The small molecule below binds the protein below.
Small molecule (SMILES): NC[C@H]1O[C@H](O[C@H]2[C@H](O)[C@@H](O[C@H]3O[C@H](CO)[C@@H](O)[C@H](N)[C@H]3O)[C@H](N)C[C@@H]2N)[C@H](N)[C@@H](O)[C@@H]1O

Sequence of chain 1.D:
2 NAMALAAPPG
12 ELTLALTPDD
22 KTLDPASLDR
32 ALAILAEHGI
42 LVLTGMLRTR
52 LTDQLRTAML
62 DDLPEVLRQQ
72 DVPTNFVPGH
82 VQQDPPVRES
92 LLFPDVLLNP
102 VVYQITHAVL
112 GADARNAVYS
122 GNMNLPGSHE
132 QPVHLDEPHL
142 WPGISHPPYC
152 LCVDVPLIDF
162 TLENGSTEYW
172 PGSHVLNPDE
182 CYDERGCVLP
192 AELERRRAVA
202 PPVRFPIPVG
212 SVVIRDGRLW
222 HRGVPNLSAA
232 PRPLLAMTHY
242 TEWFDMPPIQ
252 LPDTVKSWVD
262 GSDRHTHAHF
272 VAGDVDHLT

Binding-site contacts:
Ligand atom N1 contacts residue ARG216 of chain 1.D at 3.9 Å.
Ligand atom C8 contacts residue ASP137 of chain 1.D at 3.4 Å.
Ligand atom O8 contacts residue ALA237 of chain 1.D at 3.8 Å.
Ligand atom O15 contacts residue ARG186 of chain 1.D at 3.2 Å.
Ligand atom C4 contacts residue GLN83 of chain 1.D at 3.6 Å.
Ligand atom O10 contacts residue ASP137 of chain 1.D at 2.6 Å (salt-bridge).
Ligand atom O7 contacts residue ASN76 of chain 1.D at 3.2 Å (h-bond).
Ligand atom C3 contacts residue GLN83 of chain 1.D at 3.0 Å.
Ligand atom N3 contacts residue GLU138 of chain 1.D at 2.9 Å (salt-bridge).
Ligand atom C10 contacts residue ASP137 of chain 1.D at 3.9 Å.
Ligand atom O5 contacts residue ASP137 of chain 1.D at 3.4 Å (salt-bridge).
Ligand atom C8 contacts residue GLU138 of chain 1.D at 3.4 Å.
Ligand atom O11 contacts residue ASP137 of chain 1.D at 3.8 Å.
Ligand atom N1 contacts residue ASP137 of chain 1.D at 3.1 Å (salt-bridge).
Ligand atom O8 contacts residue ASN123 of chain 1.D at 3.0 Å (h-bond).
Ligand atom O8 contacts residue GLN83 of chain 1.D at 3.0 Å (h-bond).
Ligand atom C7 contacts residue GLU138 of chain 1.D at 3.3 Å.
Ligand atom C12 contacts residue TYR241 of chain 1.D at 3.8 Å (hydrophobic).
Ligand atom N1 contacts residue THR239 of chain 1.D at 3.9 Å.
Ligand atom C1 contacts residue ASP137 of chain 1.D at 3.6 Å.
Ligand atom O7 contacts residue GLN83 of chain 1.D at 2.5 Å (h-bond).
Ligand atom N2 contacts residue VAL119 of chain 1.D at 3.6 Å.
Ligand atom N1 contacts residue CYS153 of chain 1.D at 3.0 Å (h-bond).
Ligand atom C6 contacts residue THR239 of chain 1.D at 3.7 Å.
Ligand atom C6 contacts residue ALA237 of chain 1.D at 3.9 Å (hydrophobic).
Ligand atom C18 contacts residue ARG186 of chain 1.D at 3.6 Å.
Ligand atom C2 contacts residue ASP137 of chain 1.D at 3.8 Å.
Ligand atom O12 contacts residue ASP137 of chain 1.D at 3.6 Å (salt-bridge).
Ligand atom C12 contacts residue GLU138 of chain 1.D at 3.1 Å.
Ligand atom C14 contacts residue PRO139 of chain 1.D at 3.9 Å (hydrophobic).
Ligand atom C9 contacts residue ASP137 of chain 1.D at 3.4 Å.
Ligand atom C13 contacts residue GLU138 of chain 1.D at 3.8 Å.
Ligand atom O15 contacts residue GLU185 of chain 1.D at 2.9 Å (salt-bridge).
Ligand atom C13 contacts residue ASP137 of chain 1.D at 3.4 Å.
Ligand atom C4 contacts residue ASN123 of chain 1.D at 3.6 Å.
Ligand atom O15 contacts residue GLY187 of chain 1.D at 3.8 Å.
Ligand atom O13 contacts residue GLU138 of chain 1.D at 3.2 Å (salt-bridge).
Ligand atom C14 contacts residue GLU138 of chain 1.D at 4.0 Å.
Ligand atom O7 contacts residue ASN123 of chain 1.D at 2.9 Å (h-bond).
Ligand atom N6 contacts residue ASN76 of chain 1.D at 3.5 Å (h-bond).